This small molecule binds to this protein.
Small molecule (SMILES): OC[C@@H](O)[C@H]1O[C@H](O)[C@@H](O)[C@@H](O)[C@@H]1O

Binding-site contacts:
Ligand atom C1 contacts residue SER185 of chain 1.B at 1.5 Å.
Ligand atom O2 contacts residue GLY183 of chain 1.B at 3.8 Å.
Ligand atom O2 contacts residue SER185 of chain 1.B at 2.9 Å.
Ligand atom O2 contacts residue GLY184 of chain 1.B at 4.1 Å.
Ligand atom C4 contacts residue 2891 of chain 1.BB at 4.0 Å.
Ligand atom C5 contacts residue SER185 of chain 1.B at 2.8 Å.
Ligand atom O4 contacts residue SER203 of chain 1.B at 4.5 Å.
Ligand atom O4 contacts residue SER185 of chain 1.B at 4.2 Å.
Ligand atom O4 contacts residue 2891 of chain 1.BB at 2.8 Å (h-bond).
Ligand atom C4 contacts residue SER185 of chain 1.B at 3.8 Å.
Ligand atom O5 contacts residue SER185 of chain 1.B at 2.2 Å (h-bond).
Ligand atom C3 contacts residue SER185 of chain 1.B at 3.7 Å.
Ligand atom C2 contacts residue SER185 of chain 1.B at 2.6 Å.
Ligand atom O6 contacts residue SER185 of chain 1.B at 4.0 Å.
Ligand atom C3 contacts residue 2891 of chain 1.BB at 4.4 Å.
Ligand atom O6 contacts residue THR205 of chain 1.B at 4.4 Å.
Ligand atom O6 contacts residue ALA187 of chain 1.B at 4.1 Å.
Ligand atom C6 contacts residue SER185 of chain 1.B at 4.0 Å.

Sequence of chain 1.B:
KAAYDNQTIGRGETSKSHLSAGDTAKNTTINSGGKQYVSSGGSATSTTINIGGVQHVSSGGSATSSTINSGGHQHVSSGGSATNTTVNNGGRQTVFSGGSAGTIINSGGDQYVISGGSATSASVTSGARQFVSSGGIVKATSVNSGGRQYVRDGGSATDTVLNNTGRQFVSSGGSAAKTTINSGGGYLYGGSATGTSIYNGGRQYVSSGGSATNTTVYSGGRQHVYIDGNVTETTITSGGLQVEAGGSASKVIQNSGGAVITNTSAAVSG